This protein binds this small molecule.
Small molecule (SMILES): CC(=O)N[C@@H]1[C@@H](O)[C@H](O)[C@@H](CO)O[C@H]1O

Binding-site contacts:
Ligand atom O5 contacts residue ASN148 of chain 1.C at 2.8 Å (h-bond).
Ligand atom O7 contacts residue TRP152 of chain 1.C at 3.9 Å.
Ligand atom O6 contacts residue ASN148 of chain 1.C at 3.3 Å (h-bond).
Ligand atom C7 contacts residue ASN149 of chain 1.C at 3.3 Å.
Ligand atom C8 contacts residue ASN148 of chain 1.C at 3.7 Å.
Ligand atom C5 contacts residue ASN149 of chain 1.C at 3.7 Å.
Ligand atom N2 contacts residue ASN149 of chain 1.C at 2.9 Å (h-bond).
Ligand atom C5 contacts residue ASN148 of chain 1.C at 3.3 Å.
Ligand atom C2 contacts residue ASN148 of chain 1.C at 4.4 Å.
Ligand atom C6 contacts residue ASN148 of chain 1.C at 3.9 Å.
Ligand atom C1 contacts residue ASN148 of chain 1.C at 2.9 Å.
Ligand atom C8 contacts residue ASN149 of chain 1.C at 3.1 Å.
Ligand atom O7 contacts residue ASN149 of chain 1.C at 3.8 Å.
Ligand atom C3 contacts residue ASN149 of chain 1.C at 3.8 Å.
Ligand atom C2 contacts residue ASN149 of chain 1.C at 2.5 Å.
Ligand atom C1 contacts residue ASN149 of chain 1.C at 1.4 Å.
Ligand atom O5 contacts residue ASN149 of chain 1.C at 2.4 Å (h-bond).
Ligand atom C4 contacts residue ASN149 of chain 1.C at 4.2 Å.

Sequence of chain 1.C:
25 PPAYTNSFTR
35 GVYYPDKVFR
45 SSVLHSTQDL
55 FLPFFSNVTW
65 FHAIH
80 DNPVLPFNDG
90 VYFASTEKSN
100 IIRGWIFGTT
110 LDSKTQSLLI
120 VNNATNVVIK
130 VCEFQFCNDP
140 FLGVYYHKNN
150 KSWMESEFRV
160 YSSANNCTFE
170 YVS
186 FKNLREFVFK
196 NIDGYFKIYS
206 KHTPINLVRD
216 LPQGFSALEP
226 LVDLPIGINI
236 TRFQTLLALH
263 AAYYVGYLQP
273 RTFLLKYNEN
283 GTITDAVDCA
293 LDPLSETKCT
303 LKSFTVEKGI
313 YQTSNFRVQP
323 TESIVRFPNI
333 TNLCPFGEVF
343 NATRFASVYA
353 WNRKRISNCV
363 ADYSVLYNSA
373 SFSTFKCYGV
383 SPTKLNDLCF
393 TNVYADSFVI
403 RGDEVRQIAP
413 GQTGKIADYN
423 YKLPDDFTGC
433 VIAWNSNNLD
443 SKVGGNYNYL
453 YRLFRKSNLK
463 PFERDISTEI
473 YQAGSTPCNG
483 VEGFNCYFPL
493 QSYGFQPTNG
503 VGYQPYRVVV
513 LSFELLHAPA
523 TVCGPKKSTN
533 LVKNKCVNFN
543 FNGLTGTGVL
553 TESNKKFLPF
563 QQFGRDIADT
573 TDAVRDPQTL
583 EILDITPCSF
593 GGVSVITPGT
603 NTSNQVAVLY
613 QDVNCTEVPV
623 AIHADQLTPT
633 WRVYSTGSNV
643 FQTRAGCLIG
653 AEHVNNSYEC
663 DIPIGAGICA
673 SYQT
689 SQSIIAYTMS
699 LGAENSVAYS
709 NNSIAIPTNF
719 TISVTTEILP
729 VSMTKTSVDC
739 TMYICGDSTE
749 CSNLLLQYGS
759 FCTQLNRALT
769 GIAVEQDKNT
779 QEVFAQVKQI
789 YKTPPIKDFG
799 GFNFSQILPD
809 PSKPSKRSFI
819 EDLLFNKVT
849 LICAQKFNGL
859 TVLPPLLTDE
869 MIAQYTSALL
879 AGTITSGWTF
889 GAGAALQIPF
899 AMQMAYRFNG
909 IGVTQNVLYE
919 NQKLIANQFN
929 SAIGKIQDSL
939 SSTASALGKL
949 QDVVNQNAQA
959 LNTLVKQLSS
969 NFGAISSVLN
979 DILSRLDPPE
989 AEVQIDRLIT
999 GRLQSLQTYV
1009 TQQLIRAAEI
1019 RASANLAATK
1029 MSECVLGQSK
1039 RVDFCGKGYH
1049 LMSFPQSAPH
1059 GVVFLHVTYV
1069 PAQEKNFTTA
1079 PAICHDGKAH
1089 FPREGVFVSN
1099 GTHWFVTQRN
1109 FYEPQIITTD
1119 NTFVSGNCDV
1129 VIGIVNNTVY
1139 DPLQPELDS